Binding-site contacts:
Ligand atom CAK contacts residue PHE117 of chain 1.B at 3.7 Å (hydrophobic).
Ligand atom NAM contacts residue PHE117 of chain 1.B at 3.7 Å.
Ligand atom CAF contacts residue GLY225 of chain 1.B at 3.4 Å.
Ligand atom CAT contacts residue NAP1 of chain 1.I at 3.7 Å.
Ligand atom NAO contacts residue NAP1 of chain 1.I at 3.5 Å.
Ligand atom CAV contacts residue TYR194 of chain 1.B at 3.7 Å (hydrophobic).
Ligand atom CAT contacts residue PHE117 of chain 1.B at 3.7 Å (hydrophobic).
Ligand atom CAW contacts residue PHE117 of chain 1.B at 3.7 Å (hydrophobic).
Ligand atom NAA contacts residue PHE117 of chain 1.B at 3.6 Å.
Ligand atom CAJ contacts residue NAP1 of chain 1.I at 3.7 Å.
Ligand atom CAL contacts residue NAP1 of chain 1.I at 3.0 Å.
Ligand atom CAV contacts residue PHE117 of chain 1.B at 3.7 Å (hydrophobic).
Ligand atom OAB contacts residue PRO230 of chain 1.B at 3.8 Å.
Ligand atom CAP contacts residue NAP1 of chain 1.I at 3.3 Å.
Ligand atom CAH contacts residue PRO230 of chain 1.B at 3.2 Å (hydrophobic).
Ligand atom CAS contacts residue NAP1 of chain 1.I at 3.4 Å.
Ligand atom NAM contacts residue NAP1 of chain 1.I at 3.0 Å (h-bond).
Ligand atom NAO contacts residue PHE117 of chain 1.B at 3.6 Å.
Ligand atom CAC contacts residue MET183 of chain 1.B at 3.6 Å (hydrophobic).
Ligand atom CAJ contacts residue GLY225 of chain 1.B at 3.3 Å.
Ligand atom CAE contacts residue CYS188 of chain 1.B at 3.5 Å (hydrophobic).
Ligand atom CAD contacts residue LEU229 of chain 1.B at 3.6 Å (hydrophobic).
Ligand atom CAH contacts residue LEU229 of chain 1.B at 3.7 Å (hydrophobic).
Ligand atom CAQ contacts residue NAP1 of chain 1.I at 3.6 Å.
Ligand atom OAB contacts residue ARG34 of chain 1.B at 3.5 Å (salt-bridge).
Ligand atom CAL contacts residue PRO230 of chain 1.B at 3.7 Å (hydrophobic).
Ligand atom CAD contacts residue PRO230 of chain 1.B at 3.4 Å (hydrophobic).
Ligand atom CAS contacts residue PHE117 of chain 1.B at 3.8 Å (hydrophobic).
Ligand atom CAW contacts residue NAP1 of chain 1.I at 3.7 Å.
Ligand atom NAO contacts residue TYR194 of chain 1.B at 3.0 Å (h-bond).
Ligand atom CAI contacts residue ASP181 of chain 1.B at 3.6 Å.
Ligand atom CAU contacts residue NAP1 of chain 1.I at 3.6 Å.
Ligand atom NAA contacts residue NAP1 of chain 1.I at 3.0 Å (h-bond).
Ligand atom CAP contacts residue PHE117 of chain 1.B at 3.5 Å (hydrophobic).
Ligand atom NAM contacts residue TYR194 of chain 1.B at 3.6 Å.
Ligand atom NAN contacts residue NAP1 of chain 1.I at 2.8 Å (h-bond).
Ligand atom CAH contacts residue NAP1 of chain 1.I at 3.6 Å.
Ligand atom NAA contacts residue SER115 of chain 1.B at 2.8 Å (h-bond).
Ligand atom OAB contacts residue NAP1 of chain 1.I at 3.5 Å (h-bond).
Ligand atom CAU contacts residue PHE117 of chain 1.B at 3.6 Å (hydrophobic).

A protein and the small-molecule ligand that binds it are described below.
Small molecule (SMILES): Nc1nc2[nH]c(-c3ccccc3)c(-c3ccccc3)c2c(=O)[nH]1

Sequence of chain 1.B:
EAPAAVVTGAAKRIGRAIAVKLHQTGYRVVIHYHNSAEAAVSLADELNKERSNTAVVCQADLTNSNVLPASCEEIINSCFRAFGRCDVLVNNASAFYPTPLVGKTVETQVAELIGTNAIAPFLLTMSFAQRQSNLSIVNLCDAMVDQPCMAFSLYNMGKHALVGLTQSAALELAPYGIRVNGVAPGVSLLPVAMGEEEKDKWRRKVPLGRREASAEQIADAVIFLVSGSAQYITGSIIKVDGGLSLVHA